Sequence of chain 1.A:
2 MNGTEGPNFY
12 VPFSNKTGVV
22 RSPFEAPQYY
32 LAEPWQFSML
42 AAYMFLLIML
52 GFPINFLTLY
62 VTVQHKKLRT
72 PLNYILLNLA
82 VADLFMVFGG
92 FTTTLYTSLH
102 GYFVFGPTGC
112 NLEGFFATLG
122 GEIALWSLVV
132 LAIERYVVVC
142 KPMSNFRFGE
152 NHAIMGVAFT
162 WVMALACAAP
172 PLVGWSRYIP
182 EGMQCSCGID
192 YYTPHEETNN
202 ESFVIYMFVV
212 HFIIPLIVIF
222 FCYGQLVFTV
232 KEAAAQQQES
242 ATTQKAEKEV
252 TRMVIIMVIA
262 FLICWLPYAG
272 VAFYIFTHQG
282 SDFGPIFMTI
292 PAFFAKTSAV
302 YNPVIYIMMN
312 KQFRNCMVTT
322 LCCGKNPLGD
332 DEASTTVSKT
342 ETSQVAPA

This protein binds this small molecule.
Small molecule (SMILES): CC(=O)/C=C/C1=C(C)CCCC1(C)C

Binding-site contacts:
Ligand atom C7 contacts residue ILE287 of chain 1.A at 4.4 Å (hydrophobic).
Ligand atom O1 contacts residue ILE287 of chain 1.A at 4.4 Å.
Ligand atom C7 contacts residue HTG1 of chain 1.R at 4.0 Å.
Ligand atom C6 contacts residue ILE287 of chain 1.A at 4.3 Å (hydrophobic).
Ligand atom C19 contacts residue HTG1 of chain 1.R at 4.2 Å.
Ligand atom C8 contacts residue ILE287 of chain 1.A at 4.0 Å (hydrophobic).
Ligand atom C7 contacts residue PHE288 of chain 1.A at 4.2 Å (hydrophobic).
Ligand atom C16 contacts residue ILE287 of chain 1.A at 2.9 Å (hydrophobic).
Ligand atom C17 contacts residue PHE284 of chain 1.A at 4.2 Å (hydrophobic).
Ligand atom C2 contacts residue GLY285 of chain 1.A at 3.6 Å.
Ligand atom C16 contacts residue GLY285 of chain 1.A at 3.3 Å.
Ligand atom C9 contacts residue PHE288 of chain 1.A at 4.3 Å (hydrophobic).
Ligand atom C8 contacts residue PHE288 of chain 1.A at 4.3 Å (hydrophobic).
Ligand atom C17 contacts residue HTG1 of chain 1.R at 3.4 Å.
Ligand atom C16 contacts residue PRO286 of chain 1.A at 3.4 Å (hydrophobic).
Ligand atom C17 contacts residue GLY285 of chain 1.A at 3.1 Å.
Ligand atom C17 contacts residue PHE288 of chain 1.A at 3.9 Å (hydrophobic).
Ligand atom C16 contacts residue PHE288 of chain 1.A at 3.1 Å (hydrophobic).
Ligand atom C19 contacts residue PHE288 of chain 1.A at 3.4 Å (hydrophobic).
Ligand atom C1 contacts residue GLY285 of chain 1.A at 3.8 Å.
Ligand atom C1 contacts residue ILE287 of chain 1.A at 4.3 Å (hydrophobic).
Ligand atom O1 contacts residue ILE291 of chain 1.A at 4.4 Å.
Ligand atom C1 contacts residue PHE288 of chain 1.A at 4.1 Å (hydrophobic).